A small-molecule ligand and the protein it binds are described below.
Small molecule (SMILES): CC[C@H](C)[C@H](N)C(=O)N[C@@H](CO)C(=O)N[C@@H](CCC(=O)O)C(=O)N[C@H](C=O)C(C)C

Sequence of chain 47.E:
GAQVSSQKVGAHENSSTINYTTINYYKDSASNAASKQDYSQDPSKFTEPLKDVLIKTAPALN

Binding-site contacts:
Ligand atom C contacts residue VAL4 of chain 47.E at 3.8 Å (hydrophobic).
Ligand atom OE1 contacts residue SER5 of chain 47.E at 4.2 Å.
Ligand atom CG2 contacts residue ALA2 of chain 47.E at 3.9 Å (hydrophobic).
Ligand atom CG2 contacts residue SER5 of chain 47.E at 3.1 Å.
Ligand atom CG2 contacts residue MYR1 of chain 46.H at 3.7 Å.
Ligand atom CB contacts residue VAL4 of chain 47.E at 3.9 Å (hydrophobic).
Ligand atom CG contacts residue VAL4 of chain 47.E at 4.2 Å (hydrophobic).
Ligand atom OG contacts residue GLN3 of chain 47.E at 3.0 Å (h-bond).
Ligand atom CB contacts residue GLN3 of chain 47.E at 4.1 Å.
Ligand atom CA contacts residue ALA2 of chain 47.E at 3.0 Å (hydrophobic).
Ligand atom CA contacts residue ALA2 of chain 47.E at 3.9 Å (hydrophobic).
Ligand atom N contacts residue VAL4 of chain 47.E at 2.8 Å (h-bond).
Ligand atom C contacts residue VAL4 of chain 47.E at 3.4 Å (hydrophobic).
Ligand atom O contacts residue ALA2 of chain 47.E at 4.0 Å.
Ligand atom N contacts residue ALA2 of chain 47.E at 4.3 Å.
Ligand atom C contacts residue ALA2 of chain 47.E at 4.3 Å (hydrophobic).
Ligand atom CG1 contacts residue GLN3 of chain 47.E at 3.1 Å.
Ligand atom CD contacts residue VAL4 of chain 47.E at 3.8 Å (hydrophobic).
Ligand atom OG contacts residue ALA2 of chain 47.E at 3.9 Å.
Ligand atom CB contacts residue VAL4 of chain 47.E at 4.3 Å (hydrophobic).
Ligand atom O contacts residue SER6 of chain 47.E at 4.1 Å.
Ligand atom O contacts residue GLN3 of chain 47.E at 3.4 Å (h-bond).
Ligand atom C contacts residue GLN3 of chain 47.E at 4.3 Å.
Ligand atom O contacts residue VAL4 of chain 47.E at 3.0 Å (h-bond).
Ligand atom CG2 contacts residue VAL4 of chain 47.E at 3.8 Å (hydrophobic).
Ligand atom CA contacts residue VAL4 of chain 47.E at 4.0 Å (hydrophobic).
Ligand atom OE2 contacts residue VAL4 of chain 47.E at 4.1 Å.
Ligand atom O contacts residue VAL4 of chain 47.E at 4.0 Å.
Ligand atom CB contacts residue GLN3 of chain 47.E at 3.8 Å.
Ligand atom OE2 contacts residue ASN25 of chain 47.E at 3.4 Å (h-bond).
Ligand atom N contacts residue VAL4 of chain 47.E at 4.1 Å.
Ligand atom CA contacts residue VAL4 of chain 47.E at 3.0 Å (hydrophobic).
Ligand atom CB contacts residue MYR1 of chain 46.H at 4.3 Å.
Ligand atom CG2 contacts residue GLN3 of chain 47.E at 3.3 Å.
Ligand atom CB contacts residue ALA2 of chain 47.E at 3.5 Å (hydrophobic).
Ligand atom CD1 contacts residue VAL4 of chain 47.E at 3.9 Å (hydrophobic).
Ligand atom O contacts residue SER5 of chain 47.E at 3.8 Å.
Ligand atom N contacts residue ALA2 of chain 47.E at 2.8 Å (h-bond).
Ligand atom OE1 contacts residue VAL4 of chain 47.E at 3.6 Å (h-bond).
Ligand atom C contacts residue ALA2 of chain 47.E at 3.3 Å (hydrophobic).